Sequence of chain 1.A:
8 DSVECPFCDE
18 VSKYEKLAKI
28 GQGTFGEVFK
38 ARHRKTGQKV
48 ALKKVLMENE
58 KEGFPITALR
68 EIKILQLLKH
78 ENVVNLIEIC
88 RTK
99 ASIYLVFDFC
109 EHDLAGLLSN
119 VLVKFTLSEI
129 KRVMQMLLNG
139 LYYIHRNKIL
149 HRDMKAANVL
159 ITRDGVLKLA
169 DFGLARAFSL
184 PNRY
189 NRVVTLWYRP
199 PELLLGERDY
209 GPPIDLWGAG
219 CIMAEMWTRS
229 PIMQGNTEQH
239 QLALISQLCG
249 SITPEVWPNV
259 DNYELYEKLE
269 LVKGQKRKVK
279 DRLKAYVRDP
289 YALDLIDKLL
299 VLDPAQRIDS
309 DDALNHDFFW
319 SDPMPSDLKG

Binding-site contacts:
Ligand atom N4 contacts residue ASP106 of chain 1.A at 3.6 Å (salt-bridge).
Ligand atom C1 contacts residue ASP111 of chain 1.A at 3.6 Å.
Ligand atom C8 contacts residue LEU158 of chain 1.A at 3.6 Å (hydrophobic).
Ligand atom C4 contacts residue ILE27 of chain 1.A at 3.6 Å (hydrophobic).
Ligand atom C18 contacts residue PHE105 of chain 1.A at 4.0 Å (hydrophobic).
Ligand atom C17 contacts residue VAL35 of chain 1.A at 4.0 Å (hydrophobic).
Ligand atom C14 contacts residue LEU158 of chain 1.A at 4.0 Å (hydrophobic).
Ligand atom N3 contacts residue LEU158 of chain 1.A at 3.6 Å.
Ligand atom C1 contacts residue GLU109 of chain 1.A at 3.7 Å.
Ligand atom O1 contacts residue ALA168 of chain 1.A at 3.6 Å.
Ligand atom C3 contacts residue ILE27 of chain 1.A at 3.8 Å (hydrophobic).
Ligand atom C7 contacts residue LEU158 of chain 1.A at 3.8 Å (hydrophobic).
Ligand atom C5 contacts residue CYS108 of chain 1.A at 3.1 Å (hydrophobic).
Ligand atom C19 contacts residue GLU68 of chain 1.A at 3.7 Å.
Ligand atom C10 contacts residue ASP106 of chain 1.A at 3.1 Å.
Ligand atom C19 contacts residue ASP169 of chain 1.A at 3.6 Å.
Ligand atom C5 contacts residue PHE107 of chain 1.A at 3.9 Å (hydrophobic).
Ligand atom C20 contacts residue LYS50 of chain 1.A at 4.0 Å.
Ligand atom N4 contacts residue LEU158 of chain 1.A at 4.0 Å.
Ligand atom N4 contacts residue PHE107 of chain 1.A at 3.7 Å.
Ligand atom C6 contacts residue GLU109 of chain 1.A at 4.0 Å.
Ligand atom N2 contacts residue ASP111 of chain 1.A at 3.4 Å (salt-bridge).
Ligand atom C7 contacts residue CYS108 of chain 1.A at 3.5 Å (hydrophobic).
Ligand atom C6 contacts residue LEU158 of chain 1.A at 3.6 Å (hydrophobic).
Ligand atom C18 contacts residue ASP169 of chain 1.A at 3.9 Å.
Ligand atom C13 contacts residue ASP169 of chain 1.A at 3.8 Å.
Ligand atom C14 contacts residue ASP169 of chain 1.A at 3.4 Å.
Ligand atom N1 contacts residue PHE107 of chain 1.A at 3.4 Å.
Ligand atom N1 contacts residue CYS108 of chain 1.A at 2.7 Å (h-bond).
Ligand atom C10 contacts residue ALA48 of chain 1.A at 3.9 Å (hydrophobic).
Ligand atom C12 contacts residue VAL81 of chain 1.A at 3.8 Å (hydrophobic).
Ligand atom C20 contacts residue PHE105 of chain 1.A at 3.8 Å (hydrophobic).
Ligand atom N6 contacts residue PHE105 of chain 1.A at 3.8 Å.
Ligand atom C9 contacts residue LEU158 of chain 1.A at 3.8 Å (hydrophobic).
Ligand atom C6 contacts residue CYS108 of chain 1.A at 3.2 Å (hydrophobic).
Ligand atom C10 contacts residue CYS108 of chain 1.A at 3.9 Å (hydrophobic).
Ligand atom C15 contacts residue ASP169 of chain 1.A at 3.6 Å.
Ligand atom O1 contacts residue ASP169 of chain 1.A at 2.9 Å (salt-bridge).
Ligand atom C12 contacts residue PHE105 of chain 1.A at 3.5 Å (hydrophobic).
Ligand atom N4 contacts residue CYS108 of chain 1.A at 3.2 Å (h-bond).

A small-molecule ligand and the protein it binds are described below.
Small molecule (SMILES): CN(C)C(=O)c1cc2cnc(NC3CCC(N)CC3)nc2n1C1CCCC1